Sequence of chain 1.D:
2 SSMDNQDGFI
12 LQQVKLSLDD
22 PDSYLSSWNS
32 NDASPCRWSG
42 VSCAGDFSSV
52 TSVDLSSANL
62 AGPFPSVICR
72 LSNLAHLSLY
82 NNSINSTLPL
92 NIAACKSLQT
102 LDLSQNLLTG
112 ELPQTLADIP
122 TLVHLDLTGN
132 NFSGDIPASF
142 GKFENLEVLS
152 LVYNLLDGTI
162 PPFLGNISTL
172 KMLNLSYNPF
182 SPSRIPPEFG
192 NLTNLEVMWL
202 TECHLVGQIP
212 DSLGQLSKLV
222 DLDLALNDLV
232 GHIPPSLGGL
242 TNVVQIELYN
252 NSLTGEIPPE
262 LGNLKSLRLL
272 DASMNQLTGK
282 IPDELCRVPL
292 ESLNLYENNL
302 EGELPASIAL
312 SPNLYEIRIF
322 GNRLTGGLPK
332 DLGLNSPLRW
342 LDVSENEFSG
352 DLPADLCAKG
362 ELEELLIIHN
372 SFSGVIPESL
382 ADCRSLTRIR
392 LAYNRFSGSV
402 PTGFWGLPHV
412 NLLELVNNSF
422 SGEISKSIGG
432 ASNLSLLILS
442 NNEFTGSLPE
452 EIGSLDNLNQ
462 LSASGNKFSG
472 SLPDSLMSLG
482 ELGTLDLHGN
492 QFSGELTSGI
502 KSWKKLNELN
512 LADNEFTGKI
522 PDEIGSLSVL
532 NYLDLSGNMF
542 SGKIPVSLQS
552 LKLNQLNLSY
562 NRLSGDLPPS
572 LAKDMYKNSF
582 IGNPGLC

The protein below binds the small molecule below.
Small molecule (SMILES): CC(=O)N[C@H]1CO[C@H](CO)[C@@H](OC2O[C@H](CO)[C@@H](O)[C@H](O)[C@H]2NC(C)=O)[C@@H]1O

Binding-site contacts:
Ligand atom C7 contacts residue ASN418 of chain 1.D at 3.5 Å.
Ligand atom C7 contacts residue TYR394 of chain 1.D at 3.7 Å (hydrophobic).
Ligand atom C6 contacts residue ASN442 of chain 1.D at 3.5 Å.
Ligand atom C4 contacts residue ASN418 of chain 1.D at 4.1 Å.
Ligand atom C3 contacts residue ASN418 of chain 1.D at 3.8 Å.
Ligand atom O7 contacts residue TYR394 of chain 1.D at 4.0 Å.
Ligand atom C1 contacts residue ASN418 of chain 1.D at 1.4 Å.
Ligand atom C8 contacts residue ASN442 of chain 1.D at 3.8 Å.
Ligand atom C5 contacts residue ASN418 of chain 1.D at 3.6 Å.
Ligand atom C2 contacts residue ASN418 of chain 1.D at 2.4 Å.
Ligand atom N2 contacts residue TYR394 of chain 1.D at 3.9 Å.
Ligand atom C8 contacts residue TYR394 of chain 1.D at 3.4 Å (hydrophobic).
Ligand atom C5 contacts residue ASN442 of chain 1.D at 3.6 Å.
Ligand atom C8 contacts residue HIS370 of chain 1.D at 4.5 Å.
Ligand atom O7 contacts residue ASN418 of chain 1.D at 3.6 Å (h-bond).
Ligand atom O5 contacts residue ASN418 of chain 1.D at 2.2 Å (h-bond).
Ligand atom O5 contacts residue ASN442 of chain 1.D at 3.4 Å (h-bond).
Ligand atom N2 contacts residue ASN418 of chain 1.D at 2.9 Å (h-bond).
Ligand atom C1 contacts residue ASN442 of chain 1.D at 3.7 Å.